Sequence of chain 1.C:
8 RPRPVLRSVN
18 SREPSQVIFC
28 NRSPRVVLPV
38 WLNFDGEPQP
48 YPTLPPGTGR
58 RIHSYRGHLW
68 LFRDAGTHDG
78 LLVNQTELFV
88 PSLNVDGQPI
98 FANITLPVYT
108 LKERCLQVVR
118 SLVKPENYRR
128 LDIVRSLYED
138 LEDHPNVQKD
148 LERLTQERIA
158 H

This small molecule binds to this protein.
Small molecule (SMILES): CC(=O)Nc1ccc(NC(C)=O)cc1

Binding-site contacts:
Ligand atom CA contacts residue ALA12 of chain 1.G at 3.8 Å (hydrophobic).
Ligand atom CJ contacts residue CYS15 of chain 1.G at 3.0 Å (hydrophobic).
Ligand atom CC contacts residue ARG14 of chain 1.C at 4.0 Å.
Ligand atom CJ contacts residue ARG14 of chain 1.C at 3.4 Å.
Ligand atom NA contacts residue GLY64 of chain 1.C at 4.2 Å.
Ligand atom CF contacts residue CYS8 of chain 1.G at 3.6 Å (hydrophobic).
Ligand atom CH contacts residue HIS65 of chain 1.C at 4.2 Å.
Ligand atom NA contacts residue ARG14 of chain 1.C at 3.7 Å.
Ligand atom OA contacts residue VAL16 of chain 1.C at 3.9 Å.
Ligand atom CD contacts residue ALA11 of chain 1.G at 3.9 Å (hydrophobic).
Ligand atom CF contacts residue ARG14 of chain 1.C at 4.2 Å.
Ligand atom CA contacts residue VAL16 of chain 1.C at 3.4 Å (hydrophobic).
Ligand atom OA contacts residue ARG14 of chain 1.C at 2.7 Å (salt-bridge).
Ligand atom CE contacts residue CYS8 of chain 1.G at 4.0 Å (hydrophobic).
Ligand atom NB contacts residue CYS15 of chain 1.G at 3.4 Å.
Ligand atom CB contacts residue ALA12 of chain 1.G at 3.5 Å (hydrophobic).
Ligand atom OB contacts residue CYS8 of chain 1.G at 3.4 Å (h-bond).
Ligand atom NB contacts residue ARG14 of chain 1.C at 4.0 Å.
Ligand atom CH contacts residue CYS8 of chain 1.G at 1.8 Å (hydrophobic).
Ligand atom CG contacts residue CYS8 of chain 1.G at 2.3 Å (hydrophobic).
Ligand atom CC contacts residue VAL16 of chain 1.C at 3.6 Å (hydrophobic).
Ligand atom CH contacts residue VAL87 of chain 1.C at 3.4 Å (hydrophobic).
Ligand atom NB contacts residue ALA11 of chain 1.G at 3.9 Å.
Ligand atom NB contacts residue ALA12 of chain 1.G at 3.7 Å.
Ligand atom CA contacts residue CYS8 of chain 1.G at 4.0 Å (hydrophobic).
Ligand atom CE contacts residue VAL16 of chain 1.C at 3.5 Å (hydrophobic).
Ligand atom CA contacts residue ARG14 of chain 1.C at 3.6 Å.
Ligand atom CC contacts residue ALA12 of chain 1.G at 3.7 Å (hydrophobic).
Ligand atom CB contacts residue VAL16 of chain 1.C at 3.5 Å (hydrophobic).
Ligand atom OA contacts residue CYS15 of chain 1.G at 4.1 Å.
Ligand atom CB contacts residue ARG14 of chain 1.C at 3.2 Å.
Ligand atom CD contacts residue ALA12 of chain 1.G at 4.0 Å (hydrophobic).
Ligand atom CK contacts residue CYS15 of chain 1.G at 1.8 Å (hydrophobic).
Ligand atom CF contacts residue VAL16 of chain 1.C at 3.4 Å (hydrophobic).
Ligand atom CD contacts residue VAL16 of chain 1.C at 3.6 Å (hydrophobic).
Ligand atom CG contacts residue GLY64 of chain 1.C at 3.8 Å.
Ligand atom NA contacts residue VAL16 of chain 1.C at 4.1 Å.
Ligand atom CE contacts residue ALA11 of chain 1.G at 4.0 Å (hydrophobic).
Ligand atom CH contacts residue GLY64 of chain 1.C at 3.7 Å.
Ligand atom NA contacts residue CYS8 of chain 1.G at 2.4 Å (h-bond).

Sequence of chain 1.G:
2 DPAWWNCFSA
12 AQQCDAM